The small molecule below binds the protein below.
Small molecule (SMILES): Nc1ncnc2c1ncn2[C@@H]1O[C@H](COP(=O)(O)OP(=O)(O)OP(O)(O)=S)[C@@H](O)[C@H]1O

Binding-site contacts:
Ligand atom O3B contacts residue THR88 of chain 1.I at 3.4 Å (h-bond).
Ligand atom O2B contacts residue THR90 of chain 1.I at 2.8 Å (h-bond).
Ligand atom O2G contacts residue THR88 of chain 1.I at 2.9 Å (h-bond).
Ligand atom PG contacts residue MG1 of chain 1.OA at 3.5 Å.
Ligand atom S1G contacts residue GLY52 of chain 1.I at 3.2 Å (h-bond).
Ligand atom C2 contacts residue ALA479 of chain 1.I at 3.5 Å (hydrophobic).
Ligand atom O1B contacts residue MG1 of chain 1.OA at 2.2 Å.
Ligand atom C3' contacts residue ASP494 of chain 1.I at 3.5 Å.
Ligand atom O1B contacts residue GLY87 of chain 1.I at 3.3 Å (h-bond).
Ligand atom PB contacts residue MG1 of chain 1.OA at 3.4 Å.
Ligand atom O2A contacts residue MG1 of chain 1.OA at 2.1 Å.
Ligand atom PG contacts residue THR89 of chain 1.I at 3.5 Å.
Ligand atom N1 contacts residue ALA479 of chain 1.I at 2.8 Å (h-bond).
Ligand atom O1A contacts residue THR29 of chain 1.I at 3.5 Å (h-bond).
Ligand atom O3A contacts residue LEU30 of chain 1.I at 3.5 Å.
Ligand atom O1B contacts residue ASP86 of chain 1.I at 2.9 Å (salt-bridge).
Ligand atom O2' contacts residue GLY413 of chain 1.I at 3.3 Å.
Ligand atom O2G contacts residue GLY87 of chain 1.I at 3.6 Å.
Ligand atom C4 contacts residue PRO32 of chain 1.I at 3.5 Å (hydrophobic).
Ligand atom C2' contacts residue ASP494 of chain 1.I at 3.3 Å.
Ligand atom O3' contacts residue ASP494 of chain 1.I at 2.9 Å (salt-bridge).
Ligand atom O2' contacts residue GLY414 of chain 1.I at 2.8 Å (h-bond).
Ligand atom O3B contacts residue GLY87 of chain 1.I at 3.6 Å (h-bond).
Ligand atom C5 contacts residue PRO32 of chain 1.I at 3.6 Å (hydrophobic).
Ligand atom O2B contacts residue GLY87 of chain 1.I at 3.2 Å.
Ligand atom O5' contacts residue LEU30 of chain 1.I at 3.6 Å.
Ligand atom O5' contacts residue GLY31 of chain 1.I at 3.3 Å (h-bond).
Ligand atom O3G contacts residue MG1 of chain 1.OA at 2.2 Å.
Ligand atom N6 contacts residue ASN478 of chain 1.I at 3.2 Å (h-bond).
Ligand atom O2' contacts residue ASP494 of chain 1.I at 2.8 Å (salt-bridge).
Ligand atom O1A contacts residue K1 of chain 1.PA at 2.5 Å.
Ligand atom PA contacts residue MG1 of chain 1.OA at 3.5 Å.
Ligand atom O3B contacts residue THR89 of chain 1.I at 3.1 Å (h-bond).
Ligand atom O4' contacts residue GLY31 of chain 1.I at 3.5 Å.
Ligand atom C6 contacts residue PRO32 of chain 1.I at 3.6 Å (hydrophobic).
Ligand atom N6 contacts residue ILE492 of chain 1.I at 3.3 Å.
Ligand atom S1G contacts residue THR89 of chain 1.I at 2.7 Å (h-bond).
Ligand atom N3 contacts residue GLY414 of chain 1.I at 3.3 Å.
Ligand atom O3G contacts residue ASP86 of chain 1.I at 3.4 Å (salt-bridge).
Ligand atom O1A contacts residue GLY31 of chain 1.I at 3.0 Å (h-bond).

Sequence of chain 1.I:
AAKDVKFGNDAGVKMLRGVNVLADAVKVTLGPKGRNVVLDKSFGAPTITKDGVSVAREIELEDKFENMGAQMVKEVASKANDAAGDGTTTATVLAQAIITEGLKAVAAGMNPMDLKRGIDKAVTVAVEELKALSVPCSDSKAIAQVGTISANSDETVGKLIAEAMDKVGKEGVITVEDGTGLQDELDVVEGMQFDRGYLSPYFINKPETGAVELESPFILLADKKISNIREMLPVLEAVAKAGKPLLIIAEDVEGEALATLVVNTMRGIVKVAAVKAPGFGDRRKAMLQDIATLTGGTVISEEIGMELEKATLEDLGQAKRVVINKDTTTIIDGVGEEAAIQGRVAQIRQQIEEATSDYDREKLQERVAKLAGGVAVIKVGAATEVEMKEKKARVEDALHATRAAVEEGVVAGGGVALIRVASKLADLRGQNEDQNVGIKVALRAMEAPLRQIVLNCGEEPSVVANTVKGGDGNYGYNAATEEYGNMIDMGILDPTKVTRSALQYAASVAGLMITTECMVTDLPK